Binding-site contacts:
Ligand atom CAJ contacts residue HIS25 of chain 1.A at 3.3 Å.
Ligand atom CZ contacts residue ILE270 of chain 2.A at 3.7 Å (hydrophobic).
Ligand atom CE2 contacts residue PHE202 of chain 2.A at 3.8 Å (hydrophobic).
Ligand atom NAN contacts residue GLY132 of chain 2.A at 3.8 Å.
Ligand atom CAR contacts residue PHE202 of chain 2.A at 3.6 Å (hydrophobic).
Ligand atom CAR contacts residue GLY132 of chain 2.A at 3.4 Å.
Ligand atom CAI contacts residue SER131 of chain 2.A at 3.5 Å.
Ligand atom OAB contacts residue GLN206 of chain 2.A at 3.0 Å (h-bond).
Ligand atom CAR contacts residue ARG208 of chain 2.A at 3.8 Å.
Ligand atom CAK contacts residue PHE202 of chain 2.A at 3.8 Å (hydrophobic).
Ligand atom CZ contacts residue PHE202 of chain 2.A at 3.8 Å (hydrophobic).
Ligand atom CAJ contacts residue MET99 of chain 2.A at 3.4 Å (hydrophobic).
Ligand atom CAM contacts residue THR130 of chain 2.A at 3.3 Å.
Ligand atom CAS contacts residue ILE236 of chain 2.A at 3.5 Å (hydrophobic).
Ligand atom OAB contacts residue GLU237 of chain 2.A at 3.3 Å.
Ligand atom OAC contacts residue HIS25 of chain 1.A at 2.8 Å (h-bond).
Ligand atom CAS contacts residue PHE202 of chain 2.A at 3.7 Å (hydrophobic).
Ligand atom NAN contacts residue PHE202 of chain 2.A at 3.5 Å.
Ligand atom CAI contacts residue THR130 of chain 2.A at 3.5 Å.
Ligand atom OAA contacts residue GLN206 of chain 2.A at 3.6 Å.
Ligand atom OAO contacts residue THR130 of chain 2.A at 3.7 Å.
Ligand atom OAB contacts residue ILE236 of chain 2.A at 3.6 Å (h-bond).
Ligand atom CAR contacts residue GLN206 of chain 2.A at 3.7 Å.
Ligand atom CD1 contacts residue LEU262 of chain 2.A at 3.8 Å (hydrophobic).
Ligand atom NAT contacts residue THR130 of chain 2.A at 3.8 Å.
Ligand atom NAN contacts residue ILE236 of chain 2.A at 3.5 Å (h-bond).
Ligand atom CE1 contacts residue ASP268 of chain 2.A at 3.7 Å.
Ligand atom OAA contacts residue ARG208 of chain 2.A at 2.8 Å (salt-bridge).
Ligand atom CE1 contacts residue ILE270 of chain 2.A at 3.6 Å (hydrophobic).
Ligand atom CE1 contacts residue ARG208 of chain 2.A at 3.7 Å.
Ligand atom CD1 contacts residue ILE270 of chain 2.A at 3.8 Å (hydrophobic).
Ligand atom CD1 contacts residue ARG208 of chain 2.A at 3.3 Å.
Ligand atom CAQ contacts residue GLY132 of chain 2.A at 3.5 Å.
Ligand atom NAN contacts residue GLN206 of chain 2.A at 2.8 Å (h-bond).
Ligand atom OAA contacts residue GLY132 of chain 2.A at 3.5 Å (h-bond).
Ligand atom OAB contacts residue MET238 of chain 2.A at 3.5 Å.
Ligand atom CAS contacts residue GLN206 of chain 2.A at 3.7 Å.
Ligand atom CAL contacts residue SER131 of chain 2.A at 3.5 Å.
Ligand atom NAT contacts residue SER131 of chain 2.A at 3.8 Å.
Ligand atom CAQ contacts residue SER131 of chain 2.A at 3.5 Å.

Sequence of chain 1.A:
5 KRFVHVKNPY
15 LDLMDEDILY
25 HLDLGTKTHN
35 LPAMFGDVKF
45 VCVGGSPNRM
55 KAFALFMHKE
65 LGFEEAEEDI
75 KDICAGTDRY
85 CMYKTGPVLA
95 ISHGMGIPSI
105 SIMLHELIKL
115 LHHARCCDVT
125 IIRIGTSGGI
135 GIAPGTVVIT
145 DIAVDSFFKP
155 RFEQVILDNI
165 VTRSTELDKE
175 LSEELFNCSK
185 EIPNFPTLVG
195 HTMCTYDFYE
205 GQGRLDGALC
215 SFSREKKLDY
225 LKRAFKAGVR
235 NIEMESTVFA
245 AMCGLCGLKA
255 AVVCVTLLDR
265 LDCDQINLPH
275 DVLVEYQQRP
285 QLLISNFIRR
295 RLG

Sequence of chain 2.A:
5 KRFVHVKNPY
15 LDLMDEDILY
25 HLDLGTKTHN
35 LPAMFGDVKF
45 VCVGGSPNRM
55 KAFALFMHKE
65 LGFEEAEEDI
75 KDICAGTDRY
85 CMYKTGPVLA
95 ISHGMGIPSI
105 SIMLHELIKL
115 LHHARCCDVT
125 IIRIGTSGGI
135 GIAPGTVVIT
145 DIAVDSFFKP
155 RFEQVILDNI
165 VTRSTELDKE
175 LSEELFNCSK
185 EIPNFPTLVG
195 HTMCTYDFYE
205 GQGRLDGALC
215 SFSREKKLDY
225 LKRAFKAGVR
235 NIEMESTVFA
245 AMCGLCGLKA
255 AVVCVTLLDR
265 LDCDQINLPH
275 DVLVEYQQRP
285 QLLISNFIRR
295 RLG

The small molecule below binds the protein below.
Small molecule (SMILES): O=c1[nH]c(=O)n(COCCO)cc1Cc1ccccc1